Sequence of chain 42.I:
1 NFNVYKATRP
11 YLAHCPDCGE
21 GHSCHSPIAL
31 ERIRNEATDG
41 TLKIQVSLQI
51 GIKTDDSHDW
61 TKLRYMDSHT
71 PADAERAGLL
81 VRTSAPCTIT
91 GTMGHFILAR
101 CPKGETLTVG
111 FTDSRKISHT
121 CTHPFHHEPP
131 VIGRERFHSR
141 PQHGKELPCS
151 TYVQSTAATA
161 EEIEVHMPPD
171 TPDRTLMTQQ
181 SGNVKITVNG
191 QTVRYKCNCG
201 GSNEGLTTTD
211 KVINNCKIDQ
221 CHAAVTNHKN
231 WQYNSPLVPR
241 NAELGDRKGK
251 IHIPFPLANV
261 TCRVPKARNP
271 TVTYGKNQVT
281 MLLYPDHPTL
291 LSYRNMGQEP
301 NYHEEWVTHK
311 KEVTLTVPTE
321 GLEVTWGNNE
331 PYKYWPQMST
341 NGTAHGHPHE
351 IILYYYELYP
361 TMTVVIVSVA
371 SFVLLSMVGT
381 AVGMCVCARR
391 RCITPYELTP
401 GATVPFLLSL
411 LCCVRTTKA

This small molecule binds to this protein.
Small molecule (SMILES): CC(=O)N[C@@H]1[C@@H](O)[C@H](O)[C@@H](CO)O[C@H]1O

Sequence of chain 42.H:
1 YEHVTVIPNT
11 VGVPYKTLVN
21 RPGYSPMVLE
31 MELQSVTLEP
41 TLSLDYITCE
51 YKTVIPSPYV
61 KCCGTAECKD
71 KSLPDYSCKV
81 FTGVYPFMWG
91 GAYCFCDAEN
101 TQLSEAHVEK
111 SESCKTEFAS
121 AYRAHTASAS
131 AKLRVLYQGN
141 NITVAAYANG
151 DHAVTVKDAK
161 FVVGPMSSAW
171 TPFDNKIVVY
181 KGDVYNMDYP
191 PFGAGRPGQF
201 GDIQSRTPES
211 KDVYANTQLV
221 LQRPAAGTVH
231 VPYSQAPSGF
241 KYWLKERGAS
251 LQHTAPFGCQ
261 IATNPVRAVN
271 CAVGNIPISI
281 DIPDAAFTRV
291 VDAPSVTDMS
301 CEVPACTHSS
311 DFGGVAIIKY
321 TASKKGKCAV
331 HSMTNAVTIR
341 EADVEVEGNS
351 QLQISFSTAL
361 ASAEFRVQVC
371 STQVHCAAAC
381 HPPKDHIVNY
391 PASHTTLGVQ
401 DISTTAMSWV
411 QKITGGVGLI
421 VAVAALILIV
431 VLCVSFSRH

Binding-site contacts:
Ligand atom C8 contacts residue ASN259 of chain 42.I at 4.4 Å.
Ligand atom O6 contacts residue THR116 of chain 42.H at 3.5 Å.
Ligand atom O5 contacts residue THR116 of chain 42.H at 4.3 Å.
Ligand atom C4 contacts residue ASN259 of chain 42.I at 4.1 Å.
Ligand atom O5 contacts residue ASN259 of chain 42.I at 2.3 Å (h-bond).
Ligand atom C8 contacts residue GLU198 of chain 42.B at 4.1 Å.
Ligand atom O7 contacts residue LYS181 of chain 42.H at 4.1 Å.
Ligand atom C3 contacts residue ASN259 of chain 42.I at 3.8 Å.
Ligand atom C4 contacts residue LYS115 of chain 42.H at 4.5 Å.
Ligand atom O6 contacts residue ASN259 of chain 42.I at 4.5 Å.
Ligand atom O7 contacts residue ASN259 of chain 42.I at 2.8 Å (h-bond).
Ligand atom N2 contacts residue ASN259 of chain 42.I at 3.0 Å (h-bond).
Ligand atom C6 contacts residue LYS115 of chain 42.H at 4.3 Å.
Ligand atom C2 contacts residue ASN259 of chain 42.I at 2.4 Å.
Ligand atom C5 contacts residue ASN259 of chain 42.I at 3.6 Å.
Ligand atom C1 contacts residue ASN259 of chain 42.I at 1.4 Å.
Ligand atom O6 contacts residue LYS115 of chain 42.H at 3.7 Å.
Ligand atom C7 contacts residue ASN259 of chain 42.I at 3.1 Å.

Sequence of chain 42.B:
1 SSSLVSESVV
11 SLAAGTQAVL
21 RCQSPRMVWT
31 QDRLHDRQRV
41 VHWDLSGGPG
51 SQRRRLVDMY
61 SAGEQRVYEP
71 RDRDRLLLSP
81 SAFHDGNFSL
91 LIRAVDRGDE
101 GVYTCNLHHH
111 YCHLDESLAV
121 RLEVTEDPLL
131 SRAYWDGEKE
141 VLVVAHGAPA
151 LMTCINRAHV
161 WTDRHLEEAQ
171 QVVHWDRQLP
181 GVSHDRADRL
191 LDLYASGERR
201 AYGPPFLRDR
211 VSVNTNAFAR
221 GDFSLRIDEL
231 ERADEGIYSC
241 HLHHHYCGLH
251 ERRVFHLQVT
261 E